A protein and the small-molecule ligand that binds it are described below.
Small molecule (SMILES): Nc1ncnc2c1ncn2[C@@H]1O[C@H](COP(=O)(O)OP(=O)(O)OP(O)(O)=S)[C@@H](O)[C@H]1O

Binding-site contacts:
Ligand atom C3' contacts residue ARG240 of chain 1.A at 3.8 Å.
Ligand atom O2G contacts residue LYS223 of chain 1.A at 3.6 Å.
Ligand atom PB contacts residue LYS223 of chain 1.A at 4.1 Å.
Ligand atom O1A contacts residue HIS221 of chain 1.A at 4.0 Å.
Ligand atom O3G contacts residue LYS188 of chain 1.A at 3.2 Å (salt-bridge).
Ligand atom O3G contacts residue ARG227 of chain 1.A at 2.9 Å (salt-bridge).
Ligand atom PB contacts residue HIS221 of chain 1.A at 3.9 Å.
Ligand atom S1G contacts residue HIS221 of chain 1.A at 4.0 Å.
Ligand atom C4 contacts residue ARG240 of chain 1.A at 4.1 Å.
Ligand atom N3 contacts residue ARG240 of chain 1.A at 3.8 Å.
Ligand atom C5' contacts residue ARG240 of chain 1.A at 3.4 Å.
Ligand atom O2B contacts residue LYS223 of chain 1.A at 2.7 Å (salt-bridge).
Ligand atom N1 contacts residue ARG109 of chain 1.A at 3.3 Å (salt-bridge).
Ligand atom PG contacts residue HIS221 of chain 1.A at 4.0 Å.
Ligand atom O5' contacts residue ARG240 of chain 1.A at 3.7 Å.
Ligand atom N9 contacts residue ARG240 of chain 1.A at 3.9 Å.
Ligand atom O3B contacts residue ARG227 of chain 1.A at 3.9 Å.
Ligand atom C2' contacts residue ARG240 of chain 1.A at 4.0 Å.
Ligand atom C4' contacts residue ARG240 of chain 1.A at 4.1 Å.
Ligand atom O2G contacts residue HIS221 of chain 1.A at 4.3 Å.
Ligand atom C3' contacts residue THR244 of chain 1.A at 3.7 Å.
Ligand atom O3A contacts residue HIS221 of chain 1.A at 3.5 Å (h-bond).
Ligand atom O2' contacts residue ARG240 of chain 1.A at 3.5 Å.
Ligand atom C1' contacts residue ARG240 of chain 1.A at 3.5 Å.
Ligand atom O3G contacts residue GLU153 of chain 1.A at 4.2 Å.
Ligand atom O5' contacts residue HIS221 of chain 1.A at 3.9 Å.
Ligand atom S1G contacts residue ARG227 of chain 1.A at 3.2 Å (salt-bridge).
Ligand atom O4' contacts residue ARG240 of chain 1.A at 4.1 Å.
Ligand atom N6 contacts residue MET177 of chain 1.A at 4.3 Å.
Ligand atom N6 contacts residue ARG109 of chain 1.A at 4.3 Å.
Ligand atom PA contacts residue HIS221 of chain 1.A at 4.2 Å.
Ligand atom O2A contacts residue SER107 of chain 1.A at 3.9 Å.
Ligand atom C6 contacts residue ARG109 of chain 1.A at 4.2 Å.
Ligand atom O3' contacts residue THR244 of chain 1.A at 2.7 Å (h-bond).
Ligand atom O3B contacts residue HIS221 of chain 1.A at 3.0 Å (h-bond).
Ligand atom C2 contacts residue ARG109 of chain 1.A at 3.6 Å.
Ligand atom PG contacts residue ARG227 of chain 1.A at 3.4 Å.
Ligand atom O1A contacts residue ARG227 of chain 1.A at 3.1 Å (salt-bridge).
Ligand atom O3' contacts residue ARG240 of chain 1.A at 3.9 Å.
Ligand atom C5' contacts residue HIS221 of chain 1.A at 3.9 Å.

Sequence of chain 1.A:
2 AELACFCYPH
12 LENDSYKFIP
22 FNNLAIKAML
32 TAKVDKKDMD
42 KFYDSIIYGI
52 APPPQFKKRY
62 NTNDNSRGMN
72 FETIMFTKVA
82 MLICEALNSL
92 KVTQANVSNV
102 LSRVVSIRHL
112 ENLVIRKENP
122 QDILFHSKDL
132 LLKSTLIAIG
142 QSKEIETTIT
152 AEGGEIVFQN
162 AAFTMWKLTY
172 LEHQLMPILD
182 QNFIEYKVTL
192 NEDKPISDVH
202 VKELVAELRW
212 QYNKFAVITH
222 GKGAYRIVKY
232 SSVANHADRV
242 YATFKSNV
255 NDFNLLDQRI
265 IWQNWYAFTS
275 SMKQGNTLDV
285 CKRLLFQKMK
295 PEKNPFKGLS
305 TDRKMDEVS